A protein and the small-molecule ligand that binds it are described below.
Small molecule (SMILES): CC1=NC2=C(CCCC2)C(=O)C1c1ccc(Oc2ccc(OC(F)(F)F)cc2)cc1

Sequence of chain 2.C:
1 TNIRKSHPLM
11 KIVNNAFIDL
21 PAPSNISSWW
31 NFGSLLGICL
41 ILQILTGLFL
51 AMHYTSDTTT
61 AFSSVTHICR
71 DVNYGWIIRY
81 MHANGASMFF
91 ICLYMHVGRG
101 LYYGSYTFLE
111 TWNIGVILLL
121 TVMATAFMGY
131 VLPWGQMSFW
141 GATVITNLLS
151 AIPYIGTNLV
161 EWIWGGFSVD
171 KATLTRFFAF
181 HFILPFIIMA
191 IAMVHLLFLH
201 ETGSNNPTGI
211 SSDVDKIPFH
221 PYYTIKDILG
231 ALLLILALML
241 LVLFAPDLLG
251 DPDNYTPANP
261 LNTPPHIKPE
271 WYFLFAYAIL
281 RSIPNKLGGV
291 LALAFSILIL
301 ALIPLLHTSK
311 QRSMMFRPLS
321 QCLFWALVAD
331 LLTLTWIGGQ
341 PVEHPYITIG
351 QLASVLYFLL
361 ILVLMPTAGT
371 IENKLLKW

Binding-site contacts:
Ligand atom C14 contacts residue ASP227 of chain 2.C at 3.9 Å.
Ligand atom C3 contacts residue LEU20 of chain 2.C at 3.7 Å (hydrophobic).
Ligand atom C1 contacts residue PHE219 of chain 2.C at 3.9 Å (hydrophobic).
Ligand atom C15 contacts residue SER34 of chain 2.C at 4.0 Å.
Ligand atom C11 contacts residue HEM1 of chain 2.Q at 3.5 Å.
Ligand atom C8 contacts residue HEM1 of chain 2.Q at 3.8 Å.
Ligand atom C18 contacts residue GLY37 of chain 2.C at 3.4 Å.
Ligand atom O contacts residue PHE219 of chain 2.C at 3.4 Å.
Ligand atom C2 contacts residue SER204 of chain 2.C at 3.3 Å.
Ligand atom C9 contacts residue ALA16 of chain 2.C at 3.3 Å (hydrophobic).
Ligand atom C8 contacts residue SER34 of chain 2.C at 4.1 Å.
Ligand atom C10 contacts residue SER34 of chain 2.C at 4.0 Å.
Ligand atom O contacts residue HEM1 of chain 2.Q at 4.0 Å.
Ligand atom C17 contacts residue GLY37 of chain 2.C at 3.6 Å.
Ligand atom N contacts residue LEU20 of chain 2.C at 3.5 Å.
Ligand atom N contacts residue HIS200 of chain 2.C at 3.4 Å (h-bond).
Ligand atom F2 contacts residue LEU40 of chain 2.C at 4.1 Å.
Ligand atom C contacts residue HEM1 of chain 2.Q at 3.7 Å.
Ligand atom C17 contacts residue ILE38 of chain 2.C at 4.0 Å (hydrophobic).
Ligand atom C1 contacts residue SER204 of chain 2.C at 3.7 Å.
Ligand atom C15 contacts residue PHE219 of chain 2.C at 3.6 Å (hydrophobic).
Ligand atom C7 contacts residue PHE219 of chain 2.C at 3.9 Å (hydrophobic).
Ligand atom C14 contacts residue PHE17 of chain 2.C at 3.8 Å (hydrophobic).
Ligand atom C3 contacts residue SER204 of chain 2.C at 3.7 Å.
Ligand atom C9 contacts residue HIS200 of chain 2.C at 3.6 Å.
Ligand atom O contacts residue SER34 of chain 2.C at 3.0 Å (h-bond).
Ligand atom C4 contacts residue HEM1 of chain 2.Q at 4.0 Å.
Ligand atom C12 contacts residue SER34 of chain 2.C at 4.0 Å.
Ligand atom C1 contacts residue ILE26 of chain 2.C at 3.8 Å (hydrophobic).
Ligand atom O contacts residue ASP227 of chain 2.C at 3.0 Å (salt-bridge).
Ligand atom C21 contacts residue PHE17 of chain 2.C at 3.8 Å (hydrophobic).
Ligand atom C15 contacts residue ASP227 of chain 2.C at 3.4 Å.
Ligand atom C8 contacts residue PHE219 of chain 2.C at 3.4 Å (hydrophobic).
Ligand atom C contacts residue PHE219 of chain 2.C at 3.7 Å (hydrophobic).
Ligand atom F contacts residue MET193 of chain 2.C at 3.4 Å.
Ligand atom C5 contacts residue HEM1 of chain 2.Q at 3.7 Å.
Ligand atom F2 contacts residue MET189 of chain 2.C at 3.5 Å.
Ligand atom C5 contacts residue PHE219 of chain 2.C at 3.4 Å (hydrophobic).
Ligand atom C4 contacts residue LEU20 of chain 2.C at 3.8 Å (hydrophobic).
Ligand atom C9 contacts residue LEU196 of chain 2.C at 3.9 Å (hydrophobic).